Sequence of chain 1.C:
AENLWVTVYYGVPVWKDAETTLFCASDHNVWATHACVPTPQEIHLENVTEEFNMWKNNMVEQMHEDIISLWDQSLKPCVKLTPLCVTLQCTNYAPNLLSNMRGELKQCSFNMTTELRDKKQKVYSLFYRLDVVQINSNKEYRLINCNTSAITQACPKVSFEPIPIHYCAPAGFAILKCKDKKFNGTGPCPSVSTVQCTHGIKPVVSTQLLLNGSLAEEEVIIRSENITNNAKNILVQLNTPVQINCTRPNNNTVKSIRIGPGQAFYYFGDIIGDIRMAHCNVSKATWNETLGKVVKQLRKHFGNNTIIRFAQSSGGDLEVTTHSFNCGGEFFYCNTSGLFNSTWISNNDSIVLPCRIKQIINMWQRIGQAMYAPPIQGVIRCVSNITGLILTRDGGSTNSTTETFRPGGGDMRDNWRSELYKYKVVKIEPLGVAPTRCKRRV

Binding-site contacts:
Ligand atom C8 contacts residue NAG1 of chain 1.DA at 3.9 Å.
Ligand atom C3 contacts residue ASN416 of chain 1.C at 3.8 Å.
Ligand atom O7 contacts residue NAG1 of chain 1.DA at 4.3 Å.
Ligand atom O6 contacts residue PRO261 of chain 1.C at 3.4 Å.
Ligand atom C2 contacts residue ASN416 of chain 1.C at 2.4 Å.
Ligand atom C5 contacts residue ASN416 of chain 1.C at 3.7 Å.
Ligand atom O5 contacts residue ASN416 of chain 1.C at 2.4 Å (h-bond).
Ligand atom N2 contacts residue ASN416 of chain 1.C at 2.9 Å (h-bond).
Ligand atom C1 contacts residue ASN416 of chain 1.C at 1.4 Å.
Ligand atom C7 contacts residue ASN416 of chain 1.C at 3.6 Å.
Ligand atom C6 contacts residue PRO261 of chain 1.C at 4.0 Å (hydrophobic).
Ligand atom O5 contacts residue PRO261 of chain 1.C at 3.4 Å.
Ligand atom C8 contacts residue ASN232 of chain 1.C at 4.4 Å.
Ligand atom C5 contacts residue PRO261 of chain 1.C at 4.3 Å (hydrophobic).
Ligand atom C1 contacts residue PRO261 of chain 1.C at 4.1 Å (hydrophobic).
Ligand atom C5 contacts residue GLN263 of chain 1.C at 4.5 Å.
Ligand atom C4 contacts residue ASN416 of chain 1.C at 4.2 Å.
Ligand atom O7 contacts residue ASN416 of chain 1.C at 3.9 Å.

The small molecule below binds the protein below.
Small molecule (SMILES): CC(=O)N[C@@H]1[C@@H](O)[C@H](O)[C@@H](CO)O[C@H]1O